Sequence of chain 1.C:
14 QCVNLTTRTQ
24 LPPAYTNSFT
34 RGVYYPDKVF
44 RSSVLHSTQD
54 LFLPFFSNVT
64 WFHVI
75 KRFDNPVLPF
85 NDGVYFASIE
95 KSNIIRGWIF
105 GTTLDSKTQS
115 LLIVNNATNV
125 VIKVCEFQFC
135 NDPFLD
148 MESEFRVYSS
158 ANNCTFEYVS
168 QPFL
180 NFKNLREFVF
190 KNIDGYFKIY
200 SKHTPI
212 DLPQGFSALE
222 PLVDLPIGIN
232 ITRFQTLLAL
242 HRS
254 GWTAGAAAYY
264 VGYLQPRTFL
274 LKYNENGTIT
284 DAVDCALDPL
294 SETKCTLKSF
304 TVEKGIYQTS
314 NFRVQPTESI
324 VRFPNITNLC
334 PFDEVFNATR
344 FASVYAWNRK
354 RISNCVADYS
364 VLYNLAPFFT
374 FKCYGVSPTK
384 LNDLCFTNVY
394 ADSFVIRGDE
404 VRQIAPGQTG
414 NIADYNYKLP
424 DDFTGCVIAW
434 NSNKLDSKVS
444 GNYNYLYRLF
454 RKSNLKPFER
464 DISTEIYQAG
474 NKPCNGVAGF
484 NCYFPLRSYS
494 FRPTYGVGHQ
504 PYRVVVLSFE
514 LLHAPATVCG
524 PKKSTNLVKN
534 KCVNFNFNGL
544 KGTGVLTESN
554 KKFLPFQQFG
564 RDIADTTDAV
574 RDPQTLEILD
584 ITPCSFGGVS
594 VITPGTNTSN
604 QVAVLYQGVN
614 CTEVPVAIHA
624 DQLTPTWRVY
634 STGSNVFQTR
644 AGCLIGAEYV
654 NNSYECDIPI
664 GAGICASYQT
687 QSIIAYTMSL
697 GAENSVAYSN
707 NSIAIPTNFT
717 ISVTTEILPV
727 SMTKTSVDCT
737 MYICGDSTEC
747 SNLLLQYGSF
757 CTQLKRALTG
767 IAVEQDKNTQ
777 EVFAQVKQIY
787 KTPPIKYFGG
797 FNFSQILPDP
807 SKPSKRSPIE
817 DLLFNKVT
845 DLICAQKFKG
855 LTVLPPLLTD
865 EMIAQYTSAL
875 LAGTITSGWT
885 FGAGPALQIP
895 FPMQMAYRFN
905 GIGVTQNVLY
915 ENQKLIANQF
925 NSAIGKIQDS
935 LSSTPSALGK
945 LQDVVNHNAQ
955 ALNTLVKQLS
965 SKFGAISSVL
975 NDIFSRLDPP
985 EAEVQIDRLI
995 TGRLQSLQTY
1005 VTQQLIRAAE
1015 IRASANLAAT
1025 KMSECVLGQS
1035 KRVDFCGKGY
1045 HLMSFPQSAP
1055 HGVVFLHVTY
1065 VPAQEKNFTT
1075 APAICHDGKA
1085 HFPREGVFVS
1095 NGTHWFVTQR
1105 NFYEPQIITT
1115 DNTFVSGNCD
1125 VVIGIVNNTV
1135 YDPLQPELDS

The small molecule below binds the protein below.
Small molecule (SMILES): CC(=O)N[C@H]1[C@H](O[C@H]2[C@H](O)[C@@H](NC(C)=O)CO[C@@H]2CO)O[C@H](CO)[C@@H](O)[C@@H]1O

Binding-site contacts:
Ligand atom O5 contacts residue ASN279 of chain 1.A at 2.4 Å (h-bond).
Ligand atom O3 contacts residue GLU278 of chain 1.A at 4.1 Å.
Ligand atom C5 contacts residue GLU278 of chain 1.A at 4.5 Å.
Ligand atom C8 contacts residue ASN277 of chain 1.A at 4.3 Å.
Ligand atom C8 contacts residue ASN279 of chain 1.A at 4.1 Å.
Ligand atom C6 contacts residue LYS555 of chain 1.C at 4.5 Å.
Ligand atom N2 contacts residue GLU278 of chain 1.A at 2.9 Å (salt-bridge).
Ligand atom C4 contacts residue GLU278 of chain 1.A at 4.5 Å.
Ligand atom C5 contacts residue ASN279 of chain 1.A at 3.6 Å.
Ligand atom C3 contacts residue GLU278 of chain 1.A at 3.3 Å.
Ligand atom C3 contacts residue ASN279 of chain 1.A at 3.8 Å.
Ligand atom N2 contacts residue ASN279 of chain 1.A at 2.9 Å (h-bond).
Ligand atom C7 contacts residue GLU278 of chain 1.A at 4.0 Å.
Ligand atom C1 contacts residue ASN279 of chain 1.A at 1.4 Å.
Ligand atom C2 contacts residue GLU278 of chain 1.A at 3.4 Å.
Ligand atom O5 contacts residue LYS555 of chain 1.C at 3.9 Å.
Ligand atom O7 contacts residue GLU278 of chain 1.A at 4.3 Å.
Ligand atom C1 contacts residue GLU278 of chain 1.A at 3.5 Å.
Ligand atom C7 contacts residue ASN279 of chain 1.A at 3.7 Å.
Ligand atom C2 contacts residue ASN279 of chain 1.A at 2.5 Å.
Ligand atom C7 contacts residue ASN277 of chain 1.A at 3.3 Å.
Ligand atom C4 contacts residue ASN279 of chain 1.A at 4.2 Å.
Ligand atom N2 contacts residue ASN277 of chain 1.A at 3.7 Å.
Ligand atom O7 contacts residue ASN277 of chain 1.A at 2.7 Å (h-bond).

Sequence of chain 1.A:
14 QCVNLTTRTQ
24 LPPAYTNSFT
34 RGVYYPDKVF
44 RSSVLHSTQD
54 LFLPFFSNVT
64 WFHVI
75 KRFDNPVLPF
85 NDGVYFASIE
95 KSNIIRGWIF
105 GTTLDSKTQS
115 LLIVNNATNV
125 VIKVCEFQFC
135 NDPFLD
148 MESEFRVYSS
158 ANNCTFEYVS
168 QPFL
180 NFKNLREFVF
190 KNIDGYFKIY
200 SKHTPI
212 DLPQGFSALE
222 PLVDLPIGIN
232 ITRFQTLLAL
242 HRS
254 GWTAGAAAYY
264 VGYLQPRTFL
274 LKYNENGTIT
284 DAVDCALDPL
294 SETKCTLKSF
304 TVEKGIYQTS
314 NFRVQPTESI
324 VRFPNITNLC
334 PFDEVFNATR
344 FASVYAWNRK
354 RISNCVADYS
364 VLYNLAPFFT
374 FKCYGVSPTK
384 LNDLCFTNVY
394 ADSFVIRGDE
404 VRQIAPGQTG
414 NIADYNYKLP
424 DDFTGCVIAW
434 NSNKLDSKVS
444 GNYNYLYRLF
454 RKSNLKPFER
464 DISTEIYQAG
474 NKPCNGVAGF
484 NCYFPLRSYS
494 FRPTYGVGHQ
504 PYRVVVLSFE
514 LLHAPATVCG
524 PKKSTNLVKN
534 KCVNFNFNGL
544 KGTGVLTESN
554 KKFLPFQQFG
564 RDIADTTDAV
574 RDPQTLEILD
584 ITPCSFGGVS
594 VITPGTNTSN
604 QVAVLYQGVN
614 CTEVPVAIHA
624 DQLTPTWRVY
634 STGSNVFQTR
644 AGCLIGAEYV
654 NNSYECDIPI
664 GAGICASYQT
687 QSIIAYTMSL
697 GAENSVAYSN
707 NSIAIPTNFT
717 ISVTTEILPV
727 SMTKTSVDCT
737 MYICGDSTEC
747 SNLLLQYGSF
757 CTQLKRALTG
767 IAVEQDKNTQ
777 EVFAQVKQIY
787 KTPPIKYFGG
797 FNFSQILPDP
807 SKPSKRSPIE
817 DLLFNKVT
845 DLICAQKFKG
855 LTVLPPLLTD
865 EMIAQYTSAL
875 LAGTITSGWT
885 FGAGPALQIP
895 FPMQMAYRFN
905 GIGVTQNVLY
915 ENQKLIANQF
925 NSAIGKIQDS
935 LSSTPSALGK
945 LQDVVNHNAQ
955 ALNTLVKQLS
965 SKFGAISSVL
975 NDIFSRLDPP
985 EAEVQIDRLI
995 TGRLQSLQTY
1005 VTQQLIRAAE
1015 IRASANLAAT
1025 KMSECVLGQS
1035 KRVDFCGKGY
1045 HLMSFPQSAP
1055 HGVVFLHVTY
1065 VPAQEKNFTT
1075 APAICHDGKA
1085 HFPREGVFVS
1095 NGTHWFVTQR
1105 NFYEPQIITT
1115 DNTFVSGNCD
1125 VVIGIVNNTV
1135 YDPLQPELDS